This protein binds this small molecule.
Small molecule (SMILES): CC(=O)N[C@H]1[C@H](O[C@H]2[C@H](O)[C@@H](NC(C)=O)CO[C@@H]2CO[C@@H]2O[C@@H](C)[C@@H](O)[C@@H](O)[C@@H]2O)O[C@H](CO)[C@@H](O)[C@@H]1O

Sequence of chain 1.C:
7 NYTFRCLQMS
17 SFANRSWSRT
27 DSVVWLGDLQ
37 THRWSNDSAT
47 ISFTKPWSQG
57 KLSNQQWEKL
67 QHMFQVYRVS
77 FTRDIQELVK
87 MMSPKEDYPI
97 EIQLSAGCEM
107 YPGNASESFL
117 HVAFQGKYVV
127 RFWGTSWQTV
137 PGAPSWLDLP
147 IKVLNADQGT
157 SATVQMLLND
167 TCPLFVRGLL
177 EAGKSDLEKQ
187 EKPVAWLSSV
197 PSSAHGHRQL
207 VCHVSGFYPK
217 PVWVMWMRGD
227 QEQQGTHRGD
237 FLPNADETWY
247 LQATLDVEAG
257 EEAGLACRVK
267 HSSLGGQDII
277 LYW

Binding-site contacts:
Ligand atom O3 contacts residue THR131 of chain 1.C at 3.8 Å.
Ligand atom N2 contacts residue GLN161 of chain 1.C at 2.8 Å (h-bond).
Ligand atom C6 contacts residue ASN165 of chain 1.C at 3.7 Å.
Ligand atom O5 contacts residue ASN165 of chain 1.C at 2.4 Å (h-bond).
Ligand atom O4 contacts residue TRP129 of chain 1.C at 4.0 Å.
Ligand atom O4 contacts residue SER114 of chain 1.C at 2.9 Å (h-bond).
Ligand atom C5 contacts residue ASN165 of chain 1.C at 3.5 Å.
Ligand atom C2 contacts residue ASN165 of chain 1.C at 2.4 Å.
Ligand atom O7 contacts residue ASN165 of chain 1.C at 2.9 Å (h-bond).
Ligand atom C5 contacts residue ASN165 of chain 1.C at 3.6 Å.
Ligand atom C3 contacts residue ASN165 of chain 1.C at 3.8 Å.
Ligand atom C5 contacts residue GLY130 of chain 1.C at 4.0 Å.
Ligand atom C4 contacts residue ASN165 of chain 1.C at 3.9 Å.
Ligand atom C6 contacts residue PHE128 of chain 1.C at 4.0 Å (hydrophobic).
Ligand atom C4 contacts residue GLY130 of chain 1.C at 4.0 Å.
Ligand atom C7 contacts residue GLN161 of chain 1.C at 3.6 Å.
Ligand atom O3 contacts residue GLU113 of chain 1.C at 3.9 Å.
Ligand atom O4 contacts residue THR131 of chain 1.C at 4.0 Å.
Ligand atom O3 contacts residue GLN161 of chain 1.C at 3.7 Å.
Ligand atom C2 contacts residue GLN161 of chain 1.C at 3.8 Å.
Ligand atom C4 contacts residue SER114 of chain 1.C at 3.9 Å.
Ligand atom O4 contacts residue GLY130 of chain 1.C at 3.5 Å.
Ligand atom C3 contacts residue GLY130 of chain 1.C at 3.8 Å.
Ligand atom N2 contacts residue ASN165 of chain 1.C at 2.9 Å (h-bond).
Ligand atom C7 contacts residue ASN165 of chain 1.C at 3.1 Å.
Ligand atom C2 contacts residue TRP129 of chain 1.C at 4.0 Å (hydrophobic).
Ligand atom C1 contacts residue ASN165 of chain 1.C at 1.4 Å.
Ligand atom O5 contacts residue THR131 of chain 1.C at 3.6 Å.
Ligand atom O3 contacts residue SER114 of chain 1.C at 3.0 Å (h-bond).
Ligand atom C8 contacts residue GLN161 of chain 1.C at 3.4 Å.
Ligand atom C6 contacts residue LEU164 of chain 1.C at 3.8 Å (hydrophobic).
Ligand atom O5 contacts residue GLY130 of chain 1.C at 3.1 Å (h-bond).
Ligand atom C7 contacts residue GLY130 of chain 1.C at 3.7 Å.
Ligand atom C3 contacts residue GLN161 of chain 1.C at 3.6 Å.
Ligand atom C5 contacts residue GLY130 of chain 1.C at 3.7 Å.
Ligand atom O7 contacts residue GLY130 of chain 1.C at 3.4 Å.
Ligand atom C6 contacts residue GLY130 of chain 1.C at 3.7 Å.
Ligand atom O6 contacts residue THR131 of chain 1.C at 4.0 Å.
Ligand atom C8 contacts residue TRP129 of chain 1.C at 3.7 Å (hydrophobic).
Ligand atom C3 contacts residue THR131 of chain 1.C at 4.0 Å.